Sequence of chain 6.E:
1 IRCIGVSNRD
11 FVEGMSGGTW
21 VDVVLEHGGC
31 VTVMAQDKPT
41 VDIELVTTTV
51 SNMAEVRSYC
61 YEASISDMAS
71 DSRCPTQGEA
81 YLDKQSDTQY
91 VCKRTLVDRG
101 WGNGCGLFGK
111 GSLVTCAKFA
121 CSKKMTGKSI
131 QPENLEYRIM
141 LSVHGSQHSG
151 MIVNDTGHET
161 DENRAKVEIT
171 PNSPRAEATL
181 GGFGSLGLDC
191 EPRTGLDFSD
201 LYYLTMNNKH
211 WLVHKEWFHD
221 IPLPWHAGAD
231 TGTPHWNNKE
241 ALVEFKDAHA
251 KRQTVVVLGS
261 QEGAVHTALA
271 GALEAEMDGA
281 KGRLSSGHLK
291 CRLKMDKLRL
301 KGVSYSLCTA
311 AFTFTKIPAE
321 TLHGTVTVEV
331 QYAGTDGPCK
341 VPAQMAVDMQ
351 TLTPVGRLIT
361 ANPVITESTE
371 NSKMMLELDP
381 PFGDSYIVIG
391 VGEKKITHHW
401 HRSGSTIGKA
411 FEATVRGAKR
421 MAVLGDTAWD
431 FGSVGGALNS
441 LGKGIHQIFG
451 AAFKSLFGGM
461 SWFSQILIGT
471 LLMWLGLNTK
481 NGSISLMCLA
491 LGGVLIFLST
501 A

A protein and the small-molecule ligand that binds it are described below.
Small molecule (SMILES): CC(=O)N[C@H]1[C@H](O[C@H]2[C@H](O)[C@@H](NC(C)=O)CO[C@@H]2CO)O[C@H](CO)[C@@H](O)[C@@H]1O

Binding-site contacts:
Ligand atom C1 contacts residue ASN154 of chain 6.E at 2.9 Å.
Ligand atom C5 contacts residue THR156 of chain 6.E at 3.8 Å.
Ligand atom N2 contacts residue ASN154 of chain 6.E at 1.4 Å (h-bond).
Ligand atom O6 contacts residue THR156 of chain 6.E at 3.5 Å (h-bond).
Ligand atom C2 contacts residue ASN154 of chain 6.E at 2.6 Å.
Ligand atom O3 contacts residue ASN154 of chain 6.E at 4.1 Å.
Ligand atom C7 contacts residue GLY150 of chain 6.E at 3.9 Å.
Ligand atom C6 contacts residue THR156 of chain 6.E at 4.4 Å.
Ligand atom C7 contacts residue ASN154 of chain 6.E at 2.0 Å.
Ligand atom O5 contacts residue THR156 of chain 6.E at 3.2 Å (h-bond).
Ligand atom O5 contacts residue ASN154 of chain 6.E at 4.2 Å.
Ligand atom C1 contacts residue THR156 of chain 6.E at 3.4 Å.
Ligand atom O7 contacts residue GLY150 of chain 6.E at 3.7 Å.
Ligand atom C8 contacts residue ASN154 of chain 6.E at 2.4 Å.
Ligand atom O7 contacts residue MET151 of chain 6.E at 3.6 Å.
Ligand atom C8 contacts residue GLY150 of chain 6.E at 3.5 Å.
Ligand atom C8 contacts residue VAL153 of chain 6.E at 4.3 Å (hydrophobic).
Ligand atom O7 contacts residue ASN154 of chain 6.E at 3.2 Å (h-bond).
Ligand atom C3 contacts residue ASN154 of chain 6.E at 3.6 Å.
Ligand atom C7 contacts residue MET151 of chain 6.E at 4.3 Å (hydrophobic).